A small-molecule ligand and the protein it binds are described below.
Small molecule (SMILES): CC(=O)N[C@H]1[C@H](O[C@H]2[C@H](O)[C@@H](NC(C)=O)CO[C@@H]2CO)O[C@H](CO)[C@@H](O[C@@H]2O[C@H](CO[C@H]3O[C@H](CO)[C@@H](O)[C@H](O[C@H]4O[C@H](CO)[C@@H](O)[C@H](O)[C@@H]4O)[C@@H]3O)[C@@H](O)[C@H](O[C@H]3O[C@H](CO)[C@@H](O)[C@H](O)[C@@H]3O[C@H]3O[C@H](CO)[C@@H](O)[C@H](O)[C@@H]3O[C@H]3O[C@H](CO)[C@@H](O)[C@H](O)[C@@H]3O)[C@@H]2O)[C@@H]1O

Binding-site contacts:
Ligand atom O7 contacts residue LYS133 of chain 1.H at 3.4 Å.
Ligand atom C6 contacts residue LYS131 of chain 1.H at 3.3 Å.
Ligand atom C4 contacts residue ASN122 of chain 1.H at 4.3 Å.
Ligand atom C8 contacts residue GLN100 of chain 1.H at 3.3 Å.
Ligand atom C8 contacts residue LYS133 of chain 1.H at 4.0 Å.
Ligand atom O7 contacts residue ASN122 of chain 1.H at 3.8 Å.
Ligand atom O5 contacts residue LYS131 of chain 1.H at 3.4 Å (salt-bridge).
Ligand atom N2 contacts residue GLN100 of chain 1.H at 4.4 Å.
Ligand atom C7 contacts residue LYS133 of chain 1.H at 4.1 Å.
Ligand atom O3 contacts residue GLN100 of chain 1.H at 4.2 Å.
Ligand atom C1 contacts residue ASN122 of chain 1.H at 1.5 Å.
Ligand atom C8 contacts residue SER120 of chain 1.H at 3.7 Å.
Ligand atom C1 contacts residue LYS131 of chain 1.H at 4.4 Å.
Ligand atom C8 contacts residue PHE121 of chain 1.H at 4.2 Å (hydrophobic).
Ligand atom C3 contacts residue ASN122 of chain 1.H at 4.0 Å.
Ligand atom C5 contacts residue LYS131 of chain 1.H at 3.7 Å.
Ligand atom N2 contacts residue ASN122 of chain 1.H at 3.2 Å (h-bond).
Ligand atom C5 contacts residue ASN122 of chain 1.H at 3.6 Å.
Ligand atom C7 contacts residue GLN100 of chain 1.H at 4.1 Å.
Ligand atom C2 contacts residue ASN122 of chain 1.H at 2.8 Å.
Ligand atom O6 contacts residue LYS131 of chain 1.H at 3.1 Å (salt-bridge).
Ligand atom C7 contacts residue ASN122 of chain 1.H at 3.7 Å.
Ligand atom O5 contacts residue ASN122 of chain 1.H at 2.3 Å (h-bond).

Sequence of chain 1.H:
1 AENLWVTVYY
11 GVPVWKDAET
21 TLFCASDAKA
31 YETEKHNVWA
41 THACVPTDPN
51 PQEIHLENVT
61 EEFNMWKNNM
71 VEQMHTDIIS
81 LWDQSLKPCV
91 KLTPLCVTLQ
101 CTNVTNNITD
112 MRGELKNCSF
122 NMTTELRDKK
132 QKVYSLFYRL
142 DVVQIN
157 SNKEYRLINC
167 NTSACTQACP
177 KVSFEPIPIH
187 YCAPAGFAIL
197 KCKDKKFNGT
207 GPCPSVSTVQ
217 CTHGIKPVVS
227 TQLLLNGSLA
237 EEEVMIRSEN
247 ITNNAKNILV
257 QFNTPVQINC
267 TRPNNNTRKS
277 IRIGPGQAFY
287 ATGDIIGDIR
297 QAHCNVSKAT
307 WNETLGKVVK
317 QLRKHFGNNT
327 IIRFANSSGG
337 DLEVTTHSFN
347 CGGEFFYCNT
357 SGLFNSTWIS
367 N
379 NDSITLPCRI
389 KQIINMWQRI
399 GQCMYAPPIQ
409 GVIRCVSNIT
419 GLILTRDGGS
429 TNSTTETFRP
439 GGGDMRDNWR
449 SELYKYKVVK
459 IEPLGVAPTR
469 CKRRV